Sequence of chain 4.A:
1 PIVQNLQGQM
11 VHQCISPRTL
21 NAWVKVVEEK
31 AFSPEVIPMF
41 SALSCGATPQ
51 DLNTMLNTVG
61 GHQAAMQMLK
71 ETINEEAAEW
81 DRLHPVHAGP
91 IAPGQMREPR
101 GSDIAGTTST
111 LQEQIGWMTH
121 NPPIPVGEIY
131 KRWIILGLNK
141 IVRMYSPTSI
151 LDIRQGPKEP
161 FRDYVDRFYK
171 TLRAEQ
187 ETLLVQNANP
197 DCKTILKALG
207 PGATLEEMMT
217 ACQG

A protein and the small-molecule ligand that binds it are described below.
Small molecule (SMILES): Cn1nc(NS(C)(=O)=O)c2c(Cl)ccc(-n3c([C@H](Cc4cc(F)cc(F)c4)NC(=O)Cn4[nH]c(C(F)F)c5cccc4-5)nc4ccccc4c3=O)c21

Sequence of chain 2.A:
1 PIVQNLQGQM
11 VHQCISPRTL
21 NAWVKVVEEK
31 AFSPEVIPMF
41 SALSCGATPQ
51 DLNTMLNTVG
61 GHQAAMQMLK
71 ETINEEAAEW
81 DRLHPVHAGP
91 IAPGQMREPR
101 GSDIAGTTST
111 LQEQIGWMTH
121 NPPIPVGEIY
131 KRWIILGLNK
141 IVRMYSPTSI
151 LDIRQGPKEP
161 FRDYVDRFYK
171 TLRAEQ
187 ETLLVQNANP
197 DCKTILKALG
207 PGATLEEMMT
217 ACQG

Binding-site contacts:
Ligand atom C14 contacts residue THR107 of chain 2.A at 3.6 Å.
Ligand atom C24 contacts residue GLY106 of chain 2.A at 3.6 Å.
Ligand atom C04 contacts residue LYS70 of chain 2.A at 3.5 Å.
Ligand atom O39 contacts residue LYS70 of chain 2.A at 3.5 Å.
Ligand atom O08 contacts residue ASN74 of chain 2.A at 3.1 Å (h-bond).
Ligand atom C33 contacts residue MET66 of chain 2.A at 3.2 Å (hydrophobic).
Ligand atom C13 contacts residue TYR130 of chain 2.A at 3.4 Å (hydrophobic).
Ligand atom N25 contacts residue ASN57 of chain 2.A at 2.9 Å (h-bond).
Ligand atom O09 contacts residue LYS70 of chain 2.A at 3.0 Å (salt-bridge).
Ligand atom C36 contacts residue LEU56 of chain 2.A at 3.6 Å (hydrophobic).
Ligand atom C14 contacts residue TYR130 of chain 2.A at 3.5 Å (hydrophobic).
Ligand atom CL12 contacts residue ILE73 of chain 2.A at 3.6 Å.
Ligand atom C31 contacts residue LYS70 of chain 2.A at 3.4 Å.
Ligand atom C29 contacts residue ASN57 of chain 2.A at 3.6 Å.
Ligand atom C21 contacts residue ASN57 of chain 2.A at 3.6 Å.
Ligand atom C49 contacts residue GLN63 of chain 2.A at 3.4 Å.
Ligand atom C28 contacts residue ASN53 of chain 2.A at 3.4 Å.
Ligand atom CL12 contacts residue ASN74 of chain 2.A at 3.0 Å.
Ligand atom O18 contacts residue THR107 of chain 2.A at 3.0 Å (h-bond).
Ligand atom C14 contacts residue ALA105 of chain 2.A at 3.6 Å (hydrophobic).
Ligand atom F32 contacts residue LEU69 of chain 2.A at 3.1 Å.
Ligand atom C50 contacts residue GLN63 of chain 2.A at 3.4 Å.
Ligand atom C51 contacts residue GLN67 of chain 2.A at 3.2 Å.
Ligand atom N37 contacts residue ASN57 of chain 2.A at 2.4 Å (h-bond).
Ligand atom F35 contacts residue LEU56 of chain 2.A at 3.4 Å.
Ligand atom C40 contacts residue ASN57 of chain 2.A at 3.6 Å.
Ligand atom C27 contacts residue ASN57 of chain 2.A at 3.3 Å.
Ligand atom N03 contacts residue LYS70 of chain 2.A at 3.6 Å.
Ligand atom C14 contacts residue ASN53 of chain 2.A at 3.4 Å.
Ligand atom C50 contacts residue GLN67 of chain 2.A at 3.5 Å.
Ligand atom F32 contacts residue LYS70 of chain 2.A at 3.0 Å.
Ligand atom N05 contacts residue ASN74 of chain 2.A at 3.6 Å (h-bond).
Ligand atom C28 contacts residue ASN57 of chain 2.A at 3.2 Å.
Ligand atom F46 contacts residue ARG173 of chain 4.A at 3.3 Å.
Ligand atom N05 contacts residue LYS70 of chain 2.A at 3.5 Å.
Ligand atom F32 contacts residue ILE73 of chain 2.A at 3.2 Å.
Ligand atom O18 contacts residue GLY106 of chain 2.A at 3.5 Å (h-bond).
Ligand atom C36 contacts residue ASN57 of chain 2.A at 3.1 Å.
Ligand atom C38 contacts residue ASN57 of chain 2.A at 3.4 Å.
Ligand atom F35 contacts residue MET66 of chain 2.A at 3.1 Å.